Binding-site contacts:
Ligand atom C6 contacts residue SER203 of chain 1.B at 3.8 Å.
Ligand atom C5 contacts residue PHE33 of chain 1.B at 3.5 Å (hydrophobic).
Ligand atom O2 contacts residue TRP108 of chain 1.B at 4.0 Å.
Ligand atom C4 contacts residue ALA207 of chain 1.B at 4.3 Å (hydrophobic).
Ligand atom N4 contacts residue THR279 of chain 1.B at 4.0 Å.
Ligand atom N4 contacts residue GLN105 of chain 1.B at 3.3 Å (h-bond).
Ligand atom O2 contacts residue ALA207 of chain 1.B at 2.9 Å (h-bond).
Ligand atom N1 contacts residue TRP108 of chain 1.B at 3.5 Å.
Ligand atom C6 contacts residue TRP108 of chain 1.B at 3.3 Å (hydrophobic).
Ligand atom N3 contacts residue ALA207 of chain 1.B at 3.4 Å.
Ligand atom C5 contacts residue THR279 of chain 1.B at 3.9 Å.
Ligand atom C2 contacts residue PHE204 of chain 1.B at 3.4 Å (hydrophobic).
Ligand atom N4 contacts residue TRP108 of chain 1.B at 3.6 Å.
Ligand atom C4 contacts residue PHE204 of chain 1.B at 4.1 Å (hydrophobic).
Ligand atom C6 contacts residue PHE33 of chain 1.B at 3.6 Å (hydrophobic).
Ligand atom N3 contacts residue SER206 of chain 1.B at 4.5 Å.
Ligand atom C2 contacts residue SER203 of chain 1.B at 3.8 Å.
Ligand atom C2 contacts residue TRP108 of chain 1.B at 3.6 Å (hydrophobic).
Ligand atom O2 contacts residue ILE205 of chain 1.B at 4.4 Å.
Ligand atom C6 contacts residue PHE204 of chain 1.B at 3.5 Å (hydrophobic).
Ligand atom N3 contacts residue TRP108 of chain 1.B at 3.6 Å.
Ligand atom N1 contacts residue SER203 of chain 1.B at 3.0 Å (h-bond).
Ligand atom C4 contacts residue GLN105 of chain 1.B at 4.2 Å.
Ligand atom N3 contacts residue PHE204 of chain 1.B at 4.0 Å.
Ligand atom C5 contacts residue PHE204 of chain 1.B at 3.9 Å (hydrophobic).
Ligand atom C5 contacts residue TRP108 of chain 1.B at 3.3 Å (hydrophobic).
Ligand atom N1 contacts residue PHE204 of chain 1.B at 3.4 Å.
Ligand atom O2 contacts residue SER203 of chain 1.B at 3.7 Å.
Ligand atom C2 contacts residue SER206 of chain 1.B at 4.5 Å.
Ligand atom O2 contacts residue SER206 of chain 1.B at 3.6 Å.
Ligand atom N4 contacts residue ALA283 of chain 1.B at 3.9 Å.
Ligand atom C4 contacts residue TRP108 of chain 1.B at 3.5 Å (hydrophobic).
Ligand atom C2 contacts residue ALA207 of chain 1.B at 3.7 Å (hydrophobic).
Ligand atom N3 contacts residue GLN105 of chain 1.B at 3.7 Å.
Ligand atom O2 contacts residue PHE204 of chain 1.B at 3.5 Å.
Ligand atom C4 contacts residue THR279 of chain 1.B at 4.2 Å.

Sequence of chain 1.B:
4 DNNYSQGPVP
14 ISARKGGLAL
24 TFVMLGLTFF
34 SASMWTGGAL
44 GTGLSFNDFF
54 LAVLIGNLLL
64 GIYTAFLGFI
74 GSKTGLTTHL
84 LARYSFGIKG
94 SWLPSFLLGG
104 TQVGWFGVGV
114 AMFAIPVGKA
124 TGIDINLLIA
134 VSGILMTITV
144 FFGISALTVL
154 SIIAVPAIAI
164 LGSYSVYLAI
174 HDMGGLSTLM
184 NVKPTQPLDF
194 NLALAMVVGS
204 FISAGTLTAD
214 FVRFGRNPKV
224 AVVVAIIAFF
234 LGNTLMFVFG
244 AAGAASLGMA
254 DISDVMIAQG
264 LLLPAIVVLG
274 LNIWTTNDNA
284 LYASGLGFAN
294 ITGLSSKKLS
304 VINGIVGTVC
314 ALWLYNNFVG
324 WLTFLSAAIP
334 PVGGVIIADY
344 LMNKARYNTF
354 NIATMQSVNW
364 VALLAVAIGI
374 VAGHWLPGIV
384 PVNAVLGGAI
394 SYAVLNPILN

The protein below binds the small molecule below.
Small molecule (SMILES): Nc1ccnc(=O)[nH]1